Sequence of chain 1.H:
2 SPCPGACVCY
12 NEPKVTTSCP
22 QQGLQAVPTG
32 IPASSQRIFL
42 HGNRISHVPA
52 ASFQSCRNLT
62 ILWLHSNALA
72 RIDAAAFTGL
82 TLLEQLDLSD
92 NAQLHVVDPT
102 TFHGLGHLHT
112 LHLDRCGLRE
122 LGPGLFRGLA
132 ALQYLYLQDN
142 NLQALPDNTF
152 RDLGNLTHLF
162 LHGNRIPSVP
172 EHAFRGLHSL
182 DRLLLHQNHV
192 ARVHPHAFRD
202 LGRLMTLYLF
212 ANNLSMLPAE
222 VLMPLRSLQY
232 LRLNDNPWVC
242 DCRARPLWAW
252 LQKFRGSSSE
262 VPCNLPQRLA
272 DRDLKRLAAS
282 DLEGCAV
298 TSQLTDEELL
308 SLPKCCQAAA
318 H

Sequence of chain 1.B:
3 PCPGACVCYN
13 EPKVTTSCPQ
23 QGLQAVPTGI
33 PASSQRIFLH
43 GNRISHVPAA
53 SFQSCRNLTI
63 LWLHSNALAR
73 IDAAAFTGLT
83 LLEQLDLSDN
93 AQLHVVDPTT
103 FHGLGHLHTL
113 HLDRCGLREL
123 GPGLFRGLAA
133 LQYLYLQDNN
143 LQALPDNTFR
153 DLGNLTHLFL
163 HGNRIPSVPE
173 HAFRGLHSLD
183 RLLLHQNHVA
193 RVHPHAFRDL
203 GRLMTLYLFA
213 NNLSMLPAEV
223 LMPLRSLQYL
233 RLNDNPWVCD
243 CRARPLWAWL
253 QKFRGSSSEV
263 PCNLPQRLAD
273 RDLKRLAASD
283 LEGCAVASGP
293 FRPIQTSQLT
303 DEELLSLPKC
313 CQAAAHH

Binding-site contacts:
Ligand atom C7 contacts residue ALA131 of chain 1.H at 4.1 Å (hydrophobic).
Ligand atom C2 contacts residue ASN156 of chain 1.H at 2.5 Å.
Ligand atom C4 contacts residue ASN156 of chain 1.H at 4.2 Å.
Ligand atom O5 contacts residue ASN156 of chain 1.H at 2.4 Å (h-bond).
Ligand atom C6 contacts residue GLU172 of chain 1.B at 3.5 Å.
Ligand atom O6 contacts residue HIS197 of chain 1.B at 3.1 Å (h-bond).
Ligand atom C6 contacts residue HIS197 of chain 1.B at 4.1 Å.
Ligand atom O6 contacts residue ARG200 of chain 1.B at 4.4 Å.
Ligand atom O6 contacts residue GLU172 of chain 1.B at 3.9 Å.
Ligand atom N2 contacts residue ASN156 of chain 1.H at 2.9 Å (h-bond).
Ligand atom N2 contacts residue ALA131 of chain 1.H at 4.1 Å.
Ligand atom C1 contacts residue ASN156 of chain 1.H at 1.4 Å.
Ligand atom C3 contacts residue ASN156 of chain 1.H at 3.8 Å.
Ligand atom C7 contacts residue ASN156 of chain 1.H at 3.6 Å.
Ligand atom O7 contacts residue ASN156 of chain 1.H at 3.8 Å.
Ligand atom C5 contacts residue ASN156 of chain 1.H at 3.7 Å.
Ligand atom C8 contacts residue ALA131 of chain 1.H at 3.7 Å (hydrophobic).

The protein below binds the small molecule below.
Small molecule (SMILES): CC(=O)N[C@@H]1[C@@H](O)[C@H](O)[C@@H](CO)O[C@H]1O